Sequence of chain 1.C:
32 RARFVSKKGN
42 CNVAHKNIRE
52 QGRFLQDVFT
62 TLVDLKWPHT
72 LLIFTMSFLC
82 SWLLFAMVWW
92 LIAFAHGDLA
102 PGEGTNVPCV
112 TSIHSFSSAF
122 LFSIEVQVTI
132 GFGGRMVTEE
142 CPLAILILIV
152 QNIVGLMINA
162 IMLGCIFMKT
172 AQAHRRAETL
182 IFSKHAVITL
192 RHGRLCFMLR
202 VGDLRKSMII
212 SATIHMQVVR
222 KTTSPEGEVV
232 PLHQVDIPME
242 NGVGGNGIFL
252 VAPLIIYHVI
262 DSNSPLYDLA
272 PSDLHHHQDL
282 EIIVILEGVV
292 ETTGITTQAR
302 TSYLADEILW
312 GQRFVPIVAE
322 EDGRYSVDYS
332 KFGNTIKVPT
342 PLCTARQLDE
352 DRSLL

A protein and the small-molecule ligand that binds it are described below.
Small molecule (SMILES): Nc1ncnc2c1ncn2[C@@H]1O[C@H](COP(=O)(O)OP(=O)(O)OP(O)(O)=S)[C@@H](O)[C@H]1O

Binding-site contacts:
Ligand atom C5' contacts residue SER184 of chain 1.C at 4.0 Å.
Ligand atom N1 contacts residue TYR330 of chain 1.C at 3.9 Å.
Ligand atom O5' contacts residue SER184 of chain 1.C at 4.1 Å.
Ligand atom O4' contacts residue ILE182 of chain 1.C at 3.4 Å.
Ligand atom N6 contacts residue ARG50 of chain 1.A at 4.2 Å.
Ligand atom O3B contacts residue LYS185 of chain 1.C at 4.1 Å.
Ligand atom PA contacts residue LYS185 of chain 1.C at 4.3 Å.
Ligand atom O5' contacts residue PHE183 of chain 1.C at 3.9 Å.
Ligand atom O2G contacts residue ARG50 of chain 1.A at 3.6 Å (salt-bridge).
Ligand atom N3 contacts residue ARG50 of chain 1.A at 4.0 Å.
Ligand atom N1 contacts residue ILE49 of chain 1.A at 4.1 Å.
Ligand atom O1A contacts residue PHE333 of chain 1.C at 3.7 Å.
Ligand atom N7 contacts residue TYR330 of chain 1.C at 4.3 Å.
Ligand atom C6 contacts residue TYR330 of chain 1.C at 3.8 Å (hydrophobic).
Ligand atom C8 contacts residue ARG50 of chain 1.A at 3.1 Å.
Ligand atom N1 contacts residue ASN48 of chain 1.A at 4.0 Å.
Ligand atom N1 contacts residue ARG50 of chain 1.A at 3.2 Å (salt-bridge).
Ligand atom N7 contacts residue ARG50 of chain 1.A at 3.2 Å (salt-bridge).
Ligand atom O5' contacts residue LYS185 of chain 1.C at 3.5 Å (salt-bridge).
Ligand atom N6 contacts residue ASN48 of chain 1.A at 3.5 Å (h-bond).
Ligand atom C5' contacts residue LYS185 of chain 1.C at 4.2 Å.
Ligand atom C6 contacts residue ARG50 of chain 1.A at 4.0 Å.
Ligand atom C5 contacts residue ARG50 of chain 1.A at 3.7 Å.
Ligand atom N3 contacts residue LEU205 of chain 1.C at 4.3 Å.
Ligand atom N9 contacts residue ARG50 of chain 1.A at 3.6 Å (salt-bridge).
Ligand atom C4 contacts residue ARG50 of chain 1.A at 3.7 Å.
Ligand atom C1' contacts residue ILE182 of chain 1.C at 3.7 Å (hydrophobic).
Ligand atom O4' contacts residue PHE183 of chain 1.C at 4.0 Å.
Ligand atom C5' contacts residue PHE333 of chain 1.C at 3.9 Å (hydrophobic).
Ligand atom C5' contacts residue PHE183 of chain 1.C at 3.3 Å (hydrophobic).
Ligand atom C2 contacts residue LEU205 of chain 1.C at 4.0 Å (hydrophobic).
Ligand atom O1A contacts residue GLY334 of chain 1.C at 3.1 Å.
Ligand atom N6 contacts residue TYR330 of chain 1.C at 3.3 Å.
Ligand atom C2 contacts residue ARG50 of chain 1.A at 3.6 Å.
Ligand atom C4' contacts residue PHE183 of chain 1.C at 3.3 Å (hydrophobic).
Ligand atom C6 contacts residue ASN48 of chain 1.A at 4.3 Å.
Ligand atom C2' contacts residue ARG50 of chain 1.A at 4.0 Å.
Ligand atom O3A contacts residue LYS185 of chain 1.C at 3.6 Å.
Ligand atom PB contacts residue LYS185 of chain 1.C at 4.1 Å.
Ligand atom O1B contacts residue LYS185 of chain 1.C at 3.2 Å.

Sequence of chain 1.A:
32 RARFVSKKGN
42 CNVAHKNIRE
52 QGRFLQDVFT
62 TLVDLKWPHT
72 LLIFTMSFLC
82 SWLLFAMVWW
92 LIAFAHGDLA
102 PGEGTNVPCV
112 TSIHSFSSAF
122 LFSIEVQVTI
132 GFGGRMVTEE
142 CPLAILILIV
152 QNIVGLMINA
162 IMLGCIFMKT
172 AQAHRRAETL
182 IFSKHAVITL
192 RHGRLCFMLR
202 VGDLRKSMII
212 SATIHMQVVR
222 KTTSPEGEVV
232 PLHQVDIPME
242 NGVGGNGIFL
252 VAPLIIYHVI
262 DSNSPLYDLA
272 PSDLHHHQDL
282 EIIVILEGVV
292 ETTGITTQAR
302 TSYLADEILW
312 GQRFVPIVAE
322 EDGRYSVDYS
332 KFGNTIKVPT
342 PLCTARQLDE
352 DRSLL